Sequence of chain 3.B:
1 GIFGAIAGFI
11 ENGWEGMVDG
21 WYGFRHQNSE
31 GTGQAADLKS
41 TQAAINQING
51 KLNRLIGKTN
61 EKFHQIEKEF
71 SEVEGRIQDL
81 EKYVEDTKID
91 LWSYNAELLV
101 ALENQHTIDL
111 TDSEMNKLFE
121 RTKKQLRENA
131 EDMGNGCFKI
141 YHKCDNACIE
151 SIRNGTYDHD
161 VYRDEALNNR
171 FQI

Sequence of chain 3.A:
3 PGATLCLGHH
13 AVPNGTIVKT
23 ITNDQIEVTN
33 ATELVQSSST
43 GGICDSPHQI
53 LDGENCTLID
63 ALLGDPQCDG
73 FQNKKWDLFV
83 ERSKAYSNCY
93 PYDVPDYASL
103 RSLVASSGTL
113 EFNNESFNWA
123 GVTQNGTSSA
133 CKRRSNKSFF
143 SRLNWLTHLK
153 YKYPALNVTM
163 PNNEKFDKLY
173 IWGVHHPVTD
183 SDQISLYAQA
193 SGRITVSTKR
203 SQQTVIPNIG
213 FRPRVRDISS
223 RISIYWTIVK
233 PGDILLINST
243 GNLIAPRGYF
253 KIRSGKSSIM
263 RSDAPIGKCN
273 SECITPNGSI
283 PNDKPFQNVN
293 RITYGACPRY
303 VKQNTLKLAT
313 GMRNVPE

Binding-site contacts:
Ligand atom C5 contacts residue ASN279 of chain 3.A at 3.6 Å.
Ligand atom O7 contacts residue ASN279 of chain 3.A at 3.1 Å (h-bond).
Ligand atom C6 contacts residue GLU69 of chain 3.B at 4.2 Å.
Ligand atom C8 contacts residue VAL291 of chain 3.A at 4.3 Å (hydrophobic).
Ligand atom C5 contacts residue VAL291 of chain 3.A at 4.3 Å (hydrophobic).
Ligand atom C6 contacts residue ASN292 of chain 3.A at 3.9 Å.
Ligand atom C1 contacts residue ASN279 of chain 3.A at 1.4 Å.
Ligand atom C8 contacts residue ASN279 of chain 3.A at 4.5 Å.
Ligand atom C3 contacts residue ASN279 of chain 3.A at 3.8 Å.
Ligand atom C5 contacts residue ASN292 of chain 3.A at 3.8 Å.
Ligand atom C7 contacts residue ASN279 of chain 3.A at 3.2 Å.
Ligand atom C3 contacts residue VAL291 of chain 3.A at 4.0 Å (hydrophobic).
Ligand atom C7 contacts residue VAL291 of chain 3.A at 4.4 Å (hydrophobic).
Ligand atom C2 contacts residue VAL291 of chain 3.A at 3.9 Å (hydrophobic).
Ligand atom C1 contacts residue ASN292 of chain 3.A at 4.0 Å.
Ligand atom C8 contacts residue GLU69 of chain 3.B at 3.5 Å.
Ligand atom C2 contacts residue ASN279 of chain 3.A at 2.5 Å.
Ligand atom C1 contacts residue VAL291 of chain 3.A at 3.5 Å (hydrophobic).
Ligand atom O5 contacts residue ASN292 of chain 3.A at 3.6 Å.
Ligand atom N2 contacts residue VAL291 of chain 3.A at 3.5 Å (h-bond).
Ligand atom C4 contacts residue ASN279 of chain 3.A at 4.2 Å.
Ligand atom O5 contacts residue VAL291 of chain 3.A at 4.3 Å.
Ligand atom O5 contacts residue ASN279 of chain 3.A at 2.4 Å (h-bond).
Ligand atom N2 contacts residue ASN279 of chain 3.A at 3.0 Å (h-bond).
Ligand atom C8 contacts residue SER39 of chain 3.A at 3.5 Å.

The small molecule below binds the protein below.
Small molecule (SMILES): CC(=O)N[C@H]1[C@H](O[C@H]2[C@H](O)[C@@H](NC(C)=O)CO[C@@H]2CO)O[C@H](CO)[C@@H](O)[C@@H]1O